This protein binds this small molecule.
Small molecule (SMILES): CCCCC[C@H](NC(=O)[C@H](CCC(=O)O)NC(=O)[C@H](CC(=O)O)NC(=O)[C@@H](N)CC(=O)O)C(=O)N[C@@H](C(=O)NCC(=O)N[C@@H](Cc1ccc(OP(=O)(O)O)cc1)C(=O)/N=C(\C(=O)N[C@@H](C)C(=O)N[C@H](C(=O)N[C@@H](CCCN=C(N)N)C(=O)O)[C@@H](C)O)C(C)C)[C@@H](C)OP(=O)(O)O

Binding-site contacts:
Ligand atom OG1 contacts residue ASP163 of chain 1.A at 2.7 Å (salt-bridge).
Ligand atom O contacts residue TYR127 of chain 1.A at 2.8 Å.
Ligand atom C contacts residue GLN93 of chain 1.A at 3.2 Å.
Ligand atom N contacts residue SER26 of chain 1.A at 2.9 Å (h-bond).
Ligand atom CE1 contacts residue GLU125 of chain 1.A at 3.0 Å.
Ligand atom O contacts residue GLN93 of chain 1.A at 2.3 Å (h-bond).
Ligand atom O3P contacts residue SER123 of chain 1.A at 3.0 Å (h-bond).
Ligand atom OD2 contacts residue GLN27 of chain 1.A at 3.0 Å (h-bond).
Ligand atom OD2 contacts residue SER26 of chain 1.A at 2.9 Å (h-bond).
Ligand atom CD1 contacts residue GLU125 of chain 1.A at 2.8 Å.
Ligand atom O2P contacts residue ARG124 of chain 1.A at 2.8 Å.
Ligand atom CA contacts residue LEU24 of chain 1.A at 3.0 Å (hydrophobic).
Ligand atom CB contacts residue ASN162 of chain 1.A at 3.0 Å.
Ligand atom CA contacts residue TYR127 of chain 1.A at 2.9 Å (hydrophobic).
Ligand atom O contacts residue ASP163 of chain 1.A at 3.0 Å (salt-bridge).
Ligand atom O1P contacts residue ARG129 of chain 1.A at 2.5 Å (salt-bridge).
Ligand atom CE2 contacts residue ASP91 of chain 1.A at 2.9 Å.
Ligand atom O contacts residue GLN93 of chain 1.A at 2.9 Å (h-bond).
Ligand atom C contacts residue GLU125 of chain 1.A at 3.0 Å.
Ligand atom CB contacts residue PRO161 of chain 1.A at 3.0 Å (hydrophobic).
Ligand atom O contacts residue GLU125 of chain 1.A at 2.7 Å.
Ligand atom O3P contacts residue SER128 of chain 1.A at 2.9 Å (h-bond).
Ligand atom O2P contacts residue SER123 of chain 1.A at 2.8 Å (h-bond).
Ligand atom CG2 contacts residue TYR127 of chain 1.A at 3.2 Å (hydrophobic).
Ligand atom C contacts residue SER26 of chain 1.A at 2.8 Å.
Ligand atom CB contacts residue TYR127 of chain 1.A at 2.6 Å (hydrophobic).
Ligand atom O contacts residue SER26 of chain 1.A at 3.0 Å (h-bond).
Ligand atom CG2 contacts residue PRO161 of chain 1.A at 2.9 Å (hydrophobic).
Ligand atom O contacts residue SER26 of chain 1.A at 2.6 Å (h-bond).
Ligand atom CB contacts residue GLN93 of chain 1.A at 3.0 Å.
Ligand atom OH contacts residue ASP91 of chain 1.A at 2.3 Å (salt-bridge).
Ligand atom C contacts residue SER26 of chain 1.A at 3.2 Å.
Ligand atom O contacts residue PRO25 of chain 1.A at 2.6 Å (h-bond).
Ligand atom CB contacts residue GLY160 of chain 1.A at 2.7 Å.
Ligand atom O3P contacts residue TYR127 of chain 1.A at 3.0 Å (h-bond).
Ligand atom O2P contacts residue GLU125 of chain 1.A at 2.9 Å (salt-bridge).
Ligand atom CZ contacts residue ASP91 of chain 1.A at 2.9 Å.
Ligand atom O2P contacts residue ARG129 of chain 1.A at 2.9 Å (salt-bridge).
Ligand atom CG1 contacts residue GLY160 of chain 1.A at 2.4 Å.
Ligand atom OD1 contacts residue SER26 of chain 1.A at 2.8 Å.

Sequence of chain 1.A:
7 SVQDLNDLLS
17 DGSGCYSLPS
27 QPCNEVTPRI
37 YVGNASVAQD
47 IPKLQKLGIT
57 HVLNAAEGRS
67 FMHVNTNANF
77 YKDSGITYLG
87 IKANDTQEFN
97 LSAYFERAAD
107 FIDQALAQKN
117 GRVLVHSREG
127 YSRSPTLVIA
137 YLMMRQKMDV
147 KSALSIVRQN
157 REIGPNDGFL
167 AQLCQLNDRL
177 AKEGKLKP